Sequence of chain 1.E:
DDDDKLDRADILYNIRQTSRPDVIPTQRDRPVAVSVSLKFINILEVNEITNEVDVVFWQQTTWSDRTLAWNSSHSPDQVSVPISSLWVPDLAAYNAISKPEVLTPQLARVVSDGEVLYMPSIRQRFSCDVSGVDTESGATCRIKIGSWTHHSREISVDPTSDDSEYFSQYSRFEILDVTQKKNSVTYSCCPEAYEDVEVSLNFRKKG

A protein and the small-molecule ligand that binds it are described below.
Small molecule (SMILES): CC(=O)N[C@@H]1[C@@H](O)[C@H](O)[C@@H](CO)O[C@H]1O

Binding-site contacts:
Ligand atom C4 contacts residue ASN74 of chain 1.E at 3.4 Å.
Ligand atom C1 contacts residue ASN74 of chain 1.E at 1.4 Å.
Ligand atom O6 contacts residue ASN74 of chain 1.E at 3.0 Å (h-bond).
Ligand atom O3 contacts residue ASN74 of chain 1.E at 3.8 Å.
Ligand atom C2 contacts residue ASN74 of chain 1.E at 2.8 Å.
Ligand atom C7 contacts residue SER76 of chain 1.E at 3.3 Å.
Ligand atom C3 contacts residue ASN74 of chain 1.E at 3.6 Å.
Ligand atom O7 contacts residue SER76 of chain 1.E at 3.4 Å (h-bond).
Ligand atom N2 contacts residue SER76 of chain 1.E at 3.6 Å (h-bond).
Ligand atom N2 contacts residue ASN74 of chain 1.E at 3.9 Å.
Ligand atom C6 contacts residue ASN74 of chain 1.E at 3.6 Å.
Ligand atom C5 contacts residue ASN74 of chain 1.E at 3.2 Å.
Ligand atom C1 contacts residue SER76 of chain 1.E at 3.3 Å.
Ligand atom C8 contacts residue SER76 of chain 1.E at 3.8 Å.
Ligand atom C2 contacts residue SER76 of chain 1.E at 3.2 Å.
Ligand atom O5 contacts residue ASN74 of chain 1.E at 2.3 Å (h-bond).